Sequence of chain 1.A:
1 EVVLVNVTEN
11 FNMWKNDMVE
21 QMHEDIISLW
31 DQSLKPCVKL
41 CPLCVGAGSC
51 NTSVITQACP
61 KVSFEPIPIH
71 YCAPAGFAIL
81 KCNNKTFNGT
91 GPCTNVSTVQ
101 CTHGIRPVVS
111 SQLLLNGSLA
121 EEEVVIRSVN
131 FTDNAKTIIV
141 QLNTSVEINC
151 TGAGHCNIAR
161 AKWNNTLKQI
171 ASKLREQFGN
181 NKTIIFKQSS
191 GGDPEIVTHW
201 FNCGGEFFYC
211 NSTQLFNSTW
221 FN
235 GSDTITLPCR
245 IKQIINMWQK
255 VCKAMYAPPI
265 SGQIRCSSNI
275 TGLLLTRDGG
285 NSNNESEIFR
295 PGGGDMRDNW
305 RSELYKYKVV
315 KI

This small molecule binds to this protein.
Small molecule (SMILES): CC(=O)N[C@@H]1[C@@H](O)[C@H](O)[C@@H](CO)O[C@H]1O

Binding-site contacts:
Ligand atom C4 contacts residue ASN164 of chain 1.A at 4.0 Å.
Ligand atom O6 contacts residue GLY235 of chain 1.A at 3.8 Å.
Ligand atom C2 contacts residue ASN164 of chain 1.A at 2.3 Å.
Ligand atom O7 contacts residue ASN164 of chain 1.A at 3.5 Å (h-bond).
Ligand atom C1 contacts residue TRP220 of chain 1.A at 4.3 Å (hydrophobic).
Ligand atom N2 contacts residue TRP220 of chain 1.A at 4.2 Å.
Ligand atom C7 contacts residue LYS168 of chain 1.A at 4.0 Å.
Ligand atom N2 contacts residue LYS168 of chain 1.A at 3.8 Å.
Ligand atom O5 contacts residue ASN164 of chain 1.A at 2.3 Å (h-bond).
Ligand atom C1 contacts residue ASN164 of chain 1.A at 1.4 Å.
Ligand atom C8 contacts residue LYS168 of chain 1.A at 3.2 Å.
Ligand atom C8 contacts residue ASN165 of chain 1.A at 4.0 Å.
Ligand atom C3 contacts residue ASN164 of chain 1.A at 3.6 Å.
Ligand atom N2 contacts residue ASN164 of chain 1.A at 3.0 Å (h-bond).
Ligand atom C5 contacts residue ASN164 of chain 1.A at 3.6 Å.
Ligand atom C7 contacts residue ASN164 of chain 1.A at 3.4 Å.
Ligand atom C2 contacts residue TRP220 of chain 1.A at 3.9 Å (hydrophobic).